Sequence of chain 1.D:
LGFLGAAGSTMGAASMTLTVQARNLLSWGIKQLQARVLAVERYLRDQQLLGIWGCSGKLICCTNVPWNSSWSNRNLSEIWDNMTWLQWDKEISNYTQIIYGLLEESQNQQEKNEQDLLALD

Binding-site contacts:
Ligand atom C1 contacts residue ASN100 of chain 1.D at 1.4 Å.
Ligand atom C1 contacts residue SER102 of chain 1.D at 3.4 Å.
Ligand atom O6 contacts residue TRP103 of chain 1.D at 4.1 Å.
Ligand atom O5 contacts residue ASN100 of chain 1.D at 2.4 Å (h-bond).
Ligand atom C8 contacts residue ASN100 of chain 1.D at 4.3 Å.
Ligand atom O7 contacts residue ASN100 of chain 1.D at 2.9 Å (h-bond).
Ligand atom C6 contacts residue SER102 of chain 1.D at 4.1 Å.
Ligand atom C1 contacts residue TRP103 of chain 1.D at 4.0 Å (hydrophobic).
Ligand atom O6 contacts residue SER102 of chain 1.D at 3.6 Å.
Ligand atom O5 contacts residue SER102 of chain 1.D at 3.0 Å (h-bond).
Ligand atom C3 contacts residue ASN100 of chain 1.D at 3.8 Å.
Ligand atom O7 contacts residue TRP103 of chain 1.D at 3.6 Å.
Ligand atom C5 contacts residue ASN100 of chain 1.D at 3.7 Å.
Ligand atom C4 contacts residue ASN100 of chain 1.D at 4.2 Å.
Ligand atom C2 contacts residue ASN100 of chain 1.D at 2.4 Å.
Ligand atom N2 contacts residue ASN100 of chain 1.D at 2.9 Å (h-bond).
Ligand atom C7 contacts residue ASN100 of chain 1.D at 3.1 Å.
Ligand atom O5 contacts residue TRP103 of chain 1.D at 3.7 Å.
Ligand atom C5 contacts residue SER102 of chain 1.D at 3.8 Å.

A small-molecule ligand and the protein it binds are described below.
Small molecule (SMILES): CC(=O)N[C@@H]1[C@@H](O)[C@H](O)[C@@H](CO)O[C@H]1O